Sequence of chain 1.A:
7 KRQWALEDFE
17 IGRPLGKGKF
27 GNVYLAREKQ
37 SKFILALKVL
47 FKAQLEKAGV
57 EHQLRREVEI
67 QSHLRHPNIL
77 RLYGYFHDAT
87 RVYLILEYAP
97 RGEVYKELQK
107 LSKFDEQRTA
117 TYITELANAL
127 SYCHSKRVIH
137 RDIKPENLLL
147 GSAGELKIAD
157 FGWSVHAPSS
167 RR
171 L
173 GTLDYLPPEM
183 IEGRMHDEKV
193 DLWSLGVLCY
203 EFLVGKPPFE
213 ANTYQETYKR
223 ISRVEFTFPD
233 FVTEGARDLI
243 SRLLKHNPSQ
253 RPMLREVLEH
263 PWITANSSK

Binding-site contacts:
Ligand atom C33 contacts residue ALA95 of chain 1.A at 3.3 Å (hydrophobic).
Ligand atom C21 contacts residue ALA155 of chain 1.A at 3.5 Å (hydrophobic).
Ligand atom C13 contacts residue LEU76 of chain 1.A at 3.6 Å (hydrophobic).
Ligand atom N10 contacts residue ALA95 of chain 1.A at 2.9 Å (h-bond).
Ligand atom C29 contacts residue LEU21 of chain 1.A at 3.7 Å (hydrophobic).
Ligand atom N08 contacts residue TYR94 of chain 1.A at 3.4 Å.
Ligand atom C33 contacts residue TYR94 of chain 1.A at 3.0 Å (hydrophobic).
Ligand atom C17 contacts residue VAL161 of chain 1.A at 3.8 Å (hydrophobic).
Ligand atom C07 contacts residue TYR94 of chain 1.A at 3.6 Å (hydrophobic).
Ligand atom N08 contacts residue ALA95 of chain 1.A at 2.8 Å (h-bond).
Ligand atom C17 contacts residue ASP156 of chain 1.A at 3.4 Å.
Ligand atom C09 contacts residue LEU145 of chain 1.A at 3.6 Å (hydrophobic).
Ligand atom N10 contacts residue TYR94 of chain 1.A at 3.7 Å.
Ligand atom C19 contacts residue PHE157 of chain 1.A at 3.7 Å (hydrophobic).
Ligand atom C07 contacts residue GLY98 of chain 1.A at 3.7 Å.
Ligand atom C31 contacts residue LEU145 of chain 1.A at 3.7 Å (hydrophobic).
Ligand atom C20 contacts residue GLY158 of chain 1.A at 3.8 Å.
Ligand atom F18 contacts residue ASP156 of chain 1.A at 3.3 Å.
Ligand atom C11 contacts residue LEU145 of chain 1.A at 3.4 Å (hydrophobic).
Ligand atom F23 contacts residue ACT1 of chain 1.G at 3.7 Å.
Ligand atom CL1 contacts residue GLY22 of chain 1.A at 3.6 Å.
Ligand atom C28 contacts residue ACT1 of chain 1.G at 3.7 Å.
Ligand atom C11 contacts residue GLU93 of chain 1.A at 3.4 Å.
Ligand atom C19 contacts residue VAL161 of chain 1.A at 3.5 Å (hydrophobic).
Ligand atom C12 contacts residue LEU145 of chain 1.A at 3.5 Å (hydrophobic).
Ligand atom C19 contacts residue ASP156 of chain 1.A at 3.0 Å.
Ligand atom C07 contacts residue ALA95 of chain 1.A at 3.4 Å (hydrophobic).
Ligand atom CL1 contacts residue VAL29 of chain 1.A at 3.8 Å.
Ligand atom C11 contacts residue ALA95 of chain 1.A at 3.7 Å (hydrophobic).
Ligand atom F18 contacts residue LYS44 of chain 1.A at 3.5 Å.
Ligand atom C25 contacts residue VAL29 of chain 1.A at 3.7 Å (hydrophobic).
Ligand atom N10 contacts residue LEU145 of chain 1.A at 3.4 Å.
Ligand atom C34 contacts residue TYR94 of chain 1.A at 3.3 Å (hydrophobic).
Ligand atom F23 contacts residue LEU145 of chain 1.A at 3.5 Å.
Ligand atom C22 contacts residue ALA155 of chain 1.A at 3.6 Å (hydrophobic).
Ligand atom C20 contacts residue ASN143 of chain 1.A at 3.5 Å.
Ligand atom C26 contacts residue VAL29 of chain 1.A at 3.6 Å (hydrophobic).
Ligand atom N32 contacts residue LEU145 of chain 1.A at 3.7 Å.
Ligand atom C26 contacts residue ACT1 of chain 1.G at 3.5 Å.
Ligand atom N14 contacts residue LEU76 of chain 1.A at 3.7 Å.

A small-molecule ligand and the protein it binds are described below.
Small molecule (SMILES): O=C(O)c1ccc(Nc2ncc3c(n2)-c2ccc(Cl)cc2C(c2c(F)cccc2F)=NC3)cc1